Sequence of chain 1.D:
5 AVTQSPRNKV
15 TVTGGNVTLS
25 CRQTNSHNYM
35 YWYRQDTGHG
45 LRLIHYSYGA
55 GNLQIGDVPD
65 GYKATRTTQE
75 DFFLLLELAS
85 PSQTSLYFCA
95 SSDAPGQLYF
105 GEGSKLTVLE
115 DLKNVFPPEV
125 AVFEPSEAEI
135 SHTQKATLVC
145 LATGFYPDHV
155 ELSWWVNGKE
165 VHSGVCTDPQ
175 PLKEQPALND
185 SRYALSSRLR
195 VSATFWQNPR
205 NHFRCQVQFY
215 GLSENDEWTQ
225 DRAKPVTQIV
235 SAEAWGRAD

Sequence of chain 1.C:
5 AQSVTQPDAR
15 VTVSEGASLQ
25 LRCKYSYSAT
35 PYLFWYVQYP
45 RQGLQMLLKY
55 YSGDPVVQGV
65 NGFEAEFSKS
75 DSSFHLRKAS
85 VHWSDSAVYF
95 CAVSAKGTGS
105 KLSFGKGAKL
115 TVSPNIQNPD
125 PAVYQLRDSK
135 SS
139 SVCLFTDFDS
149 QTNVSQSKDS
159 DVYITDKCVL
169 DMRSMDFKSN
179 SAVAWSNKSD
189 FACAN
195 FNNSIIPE

The protein below binds the small molecule below.
Small molecule (SMILES): CSCC[C@H](N)C(=O)N1CCC[C@H]1C(=O)N[C@@H](C)C(=O)NCC(=O)N[C@@H](CCCN=C(N)N)C(=O)N1CCC[C@H]1C(=O)N[C@@H](CC1=CN=C2C=CC=CC12)C(=O)N[C@@H](CC(=O)O)C(=O)N[C@@H](CC(C)C)C(=O)O

Binding-site contacts:
Ligand atom N contacts residue TYR100 of chain 1.A at 2.3 Å (h-bond).
Ligand atom CA contacts residue TYR157 of chain 1.A at 3.4 Å (hydrophobic).
Ligand atom CH2 contacts residue ALA151 of chain 1.A at 3.2 Å (hydrophobic).
Ligand atom O contacts residue LYS147 of chain 1.A at 3.4 Å (salt-bridge).
Ligand atom CB contacts residue TYR100 of chain 1.A at 3.4 Å (hydrophobic).
Ligand atom NE1 contacts residue TYR156 of chain 1.A at 3.3 Å.
Ligand atom CD1 contacts residue ASN78 of chain 1.A at 3.2 Å.
Ligand atom OXT contacts residue TYR85 of chain 1.A at 2.4 Å (h-bond).
Ligand atom NH2 contacts residue GLY70 of chain 1.A at 3.0 Å (h-bond).
Ligand atom N contacts residue TYR157 of chain 1.A at 2.8 Å (h-bond).
Ligand atom CZ3 contacts residue ALA151 of chain 1.A at 3.5 Å (hydrophobic).
Ligand atom O contacts residue TRP148 of chain 1.A at 3.0 Å (h-bond).
Ligand atom CD contacts residue TYR33 of chain 1.D at 3.3 Å (hydrophobic).
Ligand atom CA contacts residue TYR100 of chain 1.A at 3.1 Å (hydrophobic).
Ligand atom CA contacts residue TYR100 of chain 1.A at 3.3 Å (hydrophobic).
Ligand atom OD1 contacts residue TYR52 of chain 1.D at 2.8 Å (h-bond).
Ligand atom NE1 contacts residue PRO99 of chain 1.D at 3.4 Å.
Ligand atom N contacts residue TYR172 of chain 1.A at 3.4 Å (h-bond).
Ligand atom NH1 contacts residue TYR52 of chain 1.D at 3.3 Å.
Ligand atom N contacts residue MET6 of chain 1.A at 3.3 Å.
Ligand atom C contacts residue GLN71 of chain 1.A at 3.5 Å.
Ligand atom C contacts residue TYR85 of chain 1.A at 3.4 Å (hydrophobic).
Ligand atom CB contacts residue TYR157 of chain 1.A at 3.1 Å (hydrophobic).
Ligand atom OD2 contacts residue TYR33 of chain 1.D at 3.1 Å.
Ligand atom O contacts residue TYR156 of chain 1.A at 3.2 Å (h-bond).
Ligand atom C contacts residue TYR100 of chain 1.A at 3.1 Å (hydrophobic).
Ligand atom CB contacts residue TRP148 of chain 1.A at 3.5 Å (hydrophobic).
Ligand atom N contacts residue TYR8 of chain 1.A at 3.4 Å (h-bond).
Ligand atom O contacts residue TRP98 of chain 1.A at 3.4 Å.
Ligand atom O contacts residue TYR160 of chain 1.A at 2.6 Å (h-bond).
Ligand atom CG contacts residue TRP74 of chain 1.A at 3.4 Å (hydrophobic).
Ligand atom CB contacts residue TRP98 of chain 1.A at 3.5 Å (hydrophobic).
Ligand atom OD2 contacts residue ASN32 of chain 1.D at 3.4 Å.
Ligand atom CH2 contacts residue GLN101 of chain 1.D at 3.4 Å.
Ligand atom SD contacts residue ILE64 of chain 1.A at 3.5 Å.
Ligand atom O contacts residue GLN71 of chain 1.A at 3.2 Å (h-bond).
Ligand atom CB contacts residue ASP97 of chain 1.D at 3.4 Å.
Ligand atom O contacts residue TRP74 of chain 1.A at 3.4 Å (h-bond).
Ligand atom N contacts residue ASN78 of chain 1.A at 3.2 Å (h-bond).
Ligand atom CG contacts residue TRP74 of chain 1.A at 3.3 Å (hydrophobic).

Sequence of chain 1.A:
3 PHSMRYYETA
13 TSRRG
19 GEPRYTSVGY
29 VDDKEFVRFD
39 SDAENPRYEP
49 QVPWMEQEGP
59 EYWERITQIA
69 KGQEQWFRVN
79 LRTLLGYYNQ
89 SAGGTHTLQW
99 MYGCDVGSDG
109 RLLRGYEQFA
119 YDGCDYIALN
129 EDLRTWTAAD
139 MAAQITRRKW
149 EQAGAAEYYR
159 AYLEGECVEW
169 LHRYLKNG